Sequence of chain 1.A:
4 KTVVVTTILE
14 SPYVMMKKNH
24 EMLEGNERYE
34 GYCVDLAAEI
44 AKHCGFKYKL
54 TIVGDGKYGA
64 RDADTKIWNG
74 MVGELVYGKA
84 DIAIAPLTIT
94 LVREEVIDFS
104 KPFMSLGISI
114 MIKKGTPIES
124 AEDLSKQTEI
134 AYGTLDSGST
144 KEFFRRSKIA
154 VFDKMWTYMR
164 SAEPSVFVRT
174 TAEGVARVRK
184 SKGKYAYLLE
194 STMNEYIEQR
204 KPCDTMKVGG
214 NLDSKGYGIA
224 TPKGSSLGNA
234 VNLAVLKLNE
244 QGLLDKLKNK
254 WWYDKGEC

Binding-site contacts:
Ligand atom C2 contacts residue THR91 of chain 1.A at 3.4 Å.
Ligand atom C8 contacts residue TYR16 of chain 1.A at 3.7 Å (hydrophobic).
Ligand atom O3 contacts residue LEU192 of chain 1.A at 3.6 Å.
Ligand atom C3 contacts residue TYR61 of chain 1.A at 3.7 Å (hydrophobic).
Ligand atom C1 contacts residue TYR61 of chain 1.A at 3.6 Å (hydrophobic).
Ligand atom O2 contacts residue ARG96 of chain 1.A at 2.8 Å (salt-bridge).
Ligand atom C6 contacts residue THR143 of chain 1.A at 3.4 Å.
Ligand atom C8 contacts residue TYR220 of chain 1.A at 3.7 Å (hydrophobic).
Ligand atom O4 contacts residue SER142 of chain 1.A at 3.2 Å (h-bond).
Ligand atom O2 contacts residue SER142 of chain 1.A at 2.9 Å (h-bond).
Ligand atom O1 contacts residue LEU90 of chain 1.A at 3.6 Å.
Ligand atom N5 contacts residue MET196 of chain 1.A at 3.1 Å.
Ligand atom N6 contacts residue GLU193 of chain 1.A at 3.6 Å.
Ligand atom O1 contacts residue ARG96 of chain 1.A at 2.8 Å (salt-bridge).
Ligand atom C7 contacts residue GLU193 of chain 1.A at 3.2 Å.
Ligand atom O2 contacts residue TYR61 of chain 1.A at 3.5 Å.
Ligand atom N2 contacts residue THR143 of chain 1.A at 2.8 Å (h-bond).
Ligand atom O4 contacts residue THR143 of chain 1.A at 3.1 Å (h-bond).
Ligand atom O3 contacts residue GLU193 of chain 1.A at 3.5 Å (salt-bridge).
Ligand atom N3 contacts residue TYR61 of chain 1.A at 3.4 Å (h-bond).
Ligand atom C2 contacts residue GLU193 of chain 1.A at 3.5 Å.
Ligand atom C1 contacts residue ARG96 of chain 1.A at 3.4 Å.
Ligand atom C5 contacts residue GLU193 of chain 1.A at 3.4 Å.
Ligand atom O1 contacts residue THR91 of chain 1.A at 2.9 Å (h-bond).
Ligand atom N1 contacts residue PRO89 of chain 1.A at 3.0 Å (h-bond).
Ligand atom C8 contacts residue TYR61 of chain 1.A at 3.2 Å (hydrophobic).
Ligand atom N4 contacts residue TYR220 of chain 1.A at 3.5 Å (h-bond).
Ligand atom O4 contacts residue GLY141 of chain 1.A at 3.4 Å.
Ligand atom C8 contacts residue MET196 of chain 1.A at 3.5 Å (hydrophobic).
Ligand atom N3 contacts residue GLU193 of chain 1.A at 3.2 Å (salt-bridge).
Ligand atom N1 contacts residue THR91 of chain 1.A at 3.0 Å (h-bond).
Ligand atom O2 contacts residue GLY141 of chain 1.A at 3.5 Å.
Ligand atom N1 contacts residue TYR220 of chain 1.A at 3.7 Å.
Ligand atom C1 contacts residue SER142 of chain 1.A at 3.4 Å.
Ligand atom C2 contacts residue SER142 of chain 1.A at 3.4 Å.
Ligand atom C8 contacts residue PRO89 of chain 1.A at 3.5 Å (hydrophobic).
Ligand atom N1 contacts residue GLU193 of chain 1.A at 2.7 Å (salt-bridge).
Ligand atom O1 contacts residue TYR61 of chain 1.A at 3.4 Å.
Ligand atom C1 contacts residue THR91 of chain 1.A at 3.6 Å.
Ligand atom N4 contacts residue TYR61 of chain 1.A at 3.6 Å.

The protein below binds the small molecule below.
Small molecule (SMILES): Cn1nnc(-c2onc(O)c2CC(N)C(=O)O)n1